Binding-site contacts:
Ligand atom C2 contacts residue ASN121 of chain 1.F at 2.5 Å.
Ligand atom C6 contacts residue ASN125 of chain 1.F at 4.0 Å.
Ligand atom C7 contacts residue ASN121 of chain 1.F at 3.9 Å.
Ligand atom C8 contacts residue LYS117 of chain 1.F at 3.0 Å.
Ligand atom C1 contacts residue ASN125 of chain 1.F at 4.5 Å.
Ligand atom C4 contacts residue ASN121 of chain 1.F at 4.2 Å.
Ligand atom C8 contacts residue GLN19 of chain 1.F at 4.5 Å.
Ligand atom N2 contacts residue ASN121 of chain 1.F at 3.0 Å (h-bond).
Ligand atom O5 contacts residue ASN121 of chain 1.F at 2.4 Å (h-bond).
Ligand atom O5 contacts residue ASN125 of chain 1.F at 3.5 Å (h-bond).
Ligand atom O7 contacts residue ASN121 of chain 1.F at 4.4 Å.
Ligand atom C5 contacts residue ASN125 of chain 1.F at 4.4 Å.
Ligand atom C3 contacts residue ASN121 of chain 1.F at 3.9 Å.
Ligand atom O5 contacts residue GLU122 of chain 1.F at 4.3 Å.
Ligand atom C1 contacts residue ASN121 of chain 1.F at 1.4 Å.
Ligand atom C7 contacts residue LYS117 of chain 1.F at 4.2 Å.
Ligand atom C5 contacts residue ASN121 of chain 1.F at 3.7 Å.
Ligand atom C1 contacts residue GLU122 of chain 1.F at 4.4 Å.
Ligand atom O6 contacts residue ASN125 of chain 1.F at 4.3 Å.

Sequence of chain 1.F:
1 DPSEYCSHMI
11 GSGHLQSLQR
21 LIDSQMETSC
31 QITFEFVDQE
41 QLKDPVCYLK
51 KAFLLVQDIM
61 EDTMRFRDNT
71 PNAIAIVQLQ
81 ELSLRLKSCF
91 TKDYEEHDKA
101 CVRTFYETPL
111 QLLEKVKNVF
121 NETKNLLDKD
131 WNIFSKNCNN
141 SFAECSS

A protein and the small-molecule ligand that binds it are described below.
Small molecule (SMILES): CC(=O)N[C@@H]1[C@@H](O)[C@H](O)[C@@H](CO)O[C@H]1O